The protein below binds the small molecule below.
Small molecule (SMILES): Nc1c2c(nc3cc(Cl)ccc13)C[C@H]1C=C(CCCCn3cc(CO)nn3)C[C@@H]2C1

Binding-site contacts:
Ligand atom CL1 contacts residue TRP436 of chain 1.A at 3.4 Å.
Ligand atom CAT contacts residue GLY118 of chain 1.A at 3.5 Å.
Ligand atom NAR contacts residue PHE335 of chain 1.A at 3.2 Å.
Ligand atom CL1 contacts residue TYR446 of chain 1.A at 3.6 Å.
Ligand atom CAJ contacts residue TYR121 of chain 1.A at 3.7 Å (hydrophobic).
Ligand atom CAD contacts residue GLY118 of chain 1.A at 3.6 Å.
Ligand atom CBB contacts residue GLU199 of chain 1.A at 3.4 Å.
Ligand atom CAL contacts residue GLY119 of chain 1.A at 3.8 Å.
Ligand atom NAQ contacts residue PHE294 of chain 1.A at 3.7 Å.
Ligand atom CAV contacts residue TRP83 of chain 1.A at 3.5 Å (hydrophobic).
Ligand atom OAB contacts residue SER290 of chain 1.A at 3.7 Å.
Ligand atom CAD contacts residue SER200 of chain 1.A at 3.4 Å.
Ligand atom CAK contacts residue TYR121 of chain 1.A at 3.4 Å (hydrophobic).
Ligand atom CAL contacts residue GLY118 of chain 1.A at 3.7 Å.
Ligand atom CAF contacts residue TRP83 of chain 1.A at 3.5 Å (hydrophobic).
Ligand atom CAO contacts residue GLU199 of chain 1.A at 3.6 Å.
Ligand atom NAS contacts residue HIS444 of chain 1.A at 2.8 Å (h-bond).
Ligand atom CAM contacts residue TYR121 of chain 1.A at 3.5 Å (hydrophobic).
Ligand atom NAR contacts residue PHE292 of chain 1.A at 3.7 Å.
Ligand atom CAG contacts residue TYR446 of chain 1.A at 3.6 Å (hydrophobic).
Ligand atom NAA contacts residue TRP83 of chain 1.A at 3.4 Å.
Ligand atom CAI contacts residue TYR338 of chain 1.A at 3.7 Å (hydrophobic).
Ligand atom CAY contacts residue TRP83 of chain 1.A at 3.7 Å (hydrophobic).
Ligand atom CAE contacts residue TYR334 of chain 1.A at 3.2 Å (hydrophobic).
Ligand atom CAH contacts residue TYR338 of chain 1.A at 3.3 Å (hydrophobic).
Ligand atom CAN contacts residue GLY118 of chain 1.A at 3.7 Å.
Ligand atom NAR contacts residue PHE294 of chain 1.A at 3.7 Å.
Ligand atom CAH contacts residue TYR121 of chain 1.A at 3.5 Å (hydrophobic).
Ligand atom CAG contacts residue HIS444 of chain 1.A at 3.1 Å.
Ligand atom CAF contacts residue TYR334 of chain 1.A at 3.4 Å (hydrophobic).
Ligand atom CAI contacts residue TRP283 of chain 1.A at 3.2 Å (hydrophobic).
Ligand atom CL1 contacts residue PRO443 of chain 1.A at 3.7 Å.
Ligand atom CAZ contacts residue HIS444 of chain 1.A at 3.4 Å.
Ligand atom CAE contacts residue TRP436 of chain 1.A at 3.5 Å (hydrophobic).
Ligand atom NAQ contacts residue PHE292 of chain 1.A at 3.1 Å (h-bond).
Ligand atom CAU contacts residue TYR334 of chain 1.A at 3.5 Å (hydrophobic).
Ligand atom CAZ contacts residue TRP83 of chain 1.A at 3.7 Å (hydrophobic).
Ligand atom CAW contacts residue TYR338 of chain 1.A at 3.6 Å (hydrophobic).
Ligand atom CL1 contacts residue TYR334 of chain 1.A at 3.5 Å.
Ligand atom CBA contacts residue TRP83 of chain 1.A at 3.4 Å (hydrophobic).

Sequence of chain 1.A:
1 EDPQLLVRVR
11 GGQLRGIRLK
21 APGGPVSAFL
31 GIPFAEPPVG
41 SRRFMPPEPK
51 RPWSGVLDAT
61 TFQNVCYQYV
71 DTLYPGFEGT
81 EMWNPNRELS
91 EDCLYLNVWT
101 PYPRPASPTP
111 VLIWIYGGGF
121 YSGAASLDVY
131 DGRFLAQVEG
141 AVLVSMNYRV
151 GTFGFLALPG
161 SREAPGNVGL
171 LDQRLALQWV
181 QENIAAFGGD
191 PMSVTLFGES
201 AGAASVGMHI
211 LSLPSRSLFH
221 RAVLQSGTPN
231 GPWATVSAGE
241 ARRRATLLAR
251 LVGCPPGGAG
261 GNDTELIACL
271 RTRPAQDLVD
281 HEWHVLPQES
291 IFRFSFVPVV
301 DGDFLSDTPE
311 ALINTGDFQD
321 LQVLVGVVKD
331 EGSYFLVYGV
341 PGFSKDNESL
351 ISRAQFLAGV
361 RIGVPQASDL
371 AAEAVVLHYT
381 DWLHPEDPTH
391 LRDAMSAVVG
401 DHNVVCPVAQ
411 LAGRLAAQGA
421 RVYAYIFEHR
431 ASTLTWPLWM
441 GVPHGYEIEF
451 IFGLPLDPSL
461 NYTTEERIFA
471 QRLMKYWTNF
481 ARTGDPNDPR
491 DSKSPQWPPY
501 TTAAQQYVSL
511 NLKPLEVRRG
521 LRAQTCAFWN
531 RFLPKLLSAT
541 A